Binding-site contacts:
Ligand atom CM4 contacts residue ALA166 of chain 11.A at 3.1 Å (hydrophobic).
Ligand atom CM6 contacts residue TYR144 of chain 11.A at 3.7 Å (hydrophobic).
Ligand atom C1B contacts residue ILE98 of chain 11.A at 3.6 Å (hydrophobic).
Ligand atom O1B contacts residue ILE98 of chain 11.A at 3.1 Å.
Ligand atom O1 contacts residue LEU100 of chain 11.A at 3.8 Å.
Ligand atom N2 contacts residue MET214 of chain 11.A at 3.7 Å.
Ligand atom N3A contacts residue PHE179 of chain 11.A at 3.6 Å.
Ligand atom CM2 contacts residue ILE77 of chain 11.A at 3.9 Å (hydrophobic).
Ligand atom CM4 contacts residue VAL168 of chain 11.A at 3.9 Å (hydrophobic).
Ligand atom N5A contacts residue PHE179 of chain 11.A at 3.2 Å.
Ligand atom C4 contacts residue LEU100 of chain 11.A at 3.8 Å (hydrophobic).
Ligand atom C4 contacts residue TYR190 of chain 11.A at 3.8 Å (hydrophobic).
Ligand atom N1A contacts residue LEU217 of chain 11.A at 3.4 Å.
Ligand atom C4A contacts residue TYR144 of chain 11.A at 3.5 Å (hydrophobic).
Ligand atom N2 contacts residue LEU100 of chain 11.A at 3.8 Å.
Ligand atom C6B contacts residue ILE98 of chain 11.A at 3.8 Å (hydrophobic).
Ligand atom C5 contacts residue LEU100 of chain 11.A at 4.0 Å (hydrophobic).
Ligand atom C1B contacts residue LEU181 of chain 11.A at 3.9 Å (hydrophobic).
Ligand atom C3C contacts residue LEU181 of chain 11.A at 4.0 Å (hydrophobic).
Ligand atom C3 contacts residue LEU100 of chain 11.A at 3.7 Å (hydrophobic).
Ligand atom N2A contacts residue PHE179 of chain 11.A at 3.3 Å.
Ligand atom N2A contacts residue TYR144 of chain 11.A at 4.0 Å.
Ligand atom C1C contacts residue MET214 of chain 11.A at 3.4 Å (hydrophobic).
Ligand atom N5A contacts residue LEU217 of chain 11.A at 3.7 Å.
Ligand atom CM4 contacts residue TYR144 of chain 11.A at 3.8 Å (hydrophobic).
Ligand atom CM2 contacts residue ILE122 of chain 11.A at 3.9 Å (hydrophobic).
Ligand atom N3A contacts residue TYR144 of chain 11.A at 3.2 Å.
Ligand atom C4 contacts residue MET214 of chain 11.A at 4.0 Å (hydrophobic).
Ligand atom CM6 contacts residue LEU184 of chain 11.A at 3.6 Å (hydrophobic).
Ligand atom CM4 contacts residue TYR142 of chain 11.A at 3.9 Å (hydrophobic).
Ligand atom C6B contacts residue LEU181 of chain 11.A at 3.5 Å (hydrophobic).
Ligand atom O1 contacts residue MET214 of chain 11.A at 3.2 Å.
Ligand atom C4A contacts residue PHE179 of chain 11.A at 3.5 Å (hydrophobic).
Ligand atom N1A contacts residue PHE179 of chain 11.A at 3.2 Å.
Ligand atom C5B contacts residue TYR144 of chain 11.A at 3.7 Å (hydrophobic).
Ligand atom N1A contacts residue MET124 of chain 11.A at 3.9 Å.
Ligand atom C5B contacts residue LEU181 of chain 11.A at 3.6 Å (hydrophobic).
Ligand atom CM6 contacts residue LEU181 of chain 11.A at 3.8 Å (hydrophobic).
Ligand atom CM3 contacts residue TYR190 of chain 11.A at 3.8 Å (hydrophobic).
Ligand atom C5 contacts residue MET214 of chain 11.A at 3.7 Å (hydrophobic).

The small molecule below binds the protein below.
Small molecule (SMILES): Cc1cc(CCCOc2c(C)cc(-n3nnc(C)n3)cc2C)on1

Sequence of chain 11.A:
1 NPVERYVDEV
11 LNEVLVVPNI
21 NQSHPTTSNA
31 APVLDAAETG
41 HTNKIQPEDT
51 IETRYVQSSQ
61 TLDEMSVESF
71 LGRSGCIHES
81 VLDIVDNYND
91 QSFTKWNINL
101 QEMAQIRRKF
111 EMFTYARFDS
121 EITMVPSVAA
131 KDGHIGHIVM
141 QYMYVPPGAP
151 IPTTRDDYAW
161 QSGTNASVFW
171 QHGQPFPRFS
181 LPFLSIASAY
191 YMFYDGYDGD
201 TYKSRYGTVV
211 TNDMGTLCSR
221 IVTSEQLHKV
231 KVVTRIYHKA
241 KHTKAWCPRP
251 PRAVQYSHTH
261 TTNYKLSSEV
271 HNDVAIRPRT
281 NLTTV